This small molecule binds to this protein.
Small molecule (SMILES): Cc1cccc(O)c1

Sequence of chain 2.D:
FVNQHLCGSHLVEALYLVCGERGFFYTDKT

Sequence of chain 1.B:
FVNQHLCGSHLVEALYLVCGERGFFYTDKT

Sequence of chain 1.D:
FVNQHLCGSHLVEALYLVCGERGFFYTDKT

Sequence of chain 2.C:
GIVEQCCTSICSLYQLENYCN

Binding-site contacts:
Ligand atom C1 contacts residue CYS11 of chain 2.C at 4.1 Å (hydrophobic).
Ligand atom C4 contacts residue HIS5 of chain 1.D at 3.7 Å.
Ligand atom C6 contacts residue CYS6 of chain 2.C at 3.2 Å (hydrophobic).
Ligand atom O1 contacts residue VAL2 of chain 1.D at 4.2 Å.
Ligand atom C6 contacts residue VAL2 of chain 1.D at 4.1 Å (hydrophobic).
Ligand atom C4 contacts residue HIS10 of chain 2.D at 4.2 Å.
Ligand atom O1 contacts residue CYS6 of chain 2.C at 2.6 Å (h-bond).
Ligand atom C5 contacts residue HIS10 of chain 2.D at 4.2 Å.
Ligand atom C3 contacts residue HIS5 of chain 1.D at 3.8 Å.
Ligand atom C6 contacts residue LEU11 of chain 2.D at 3.5 Å (hydrophobic).
Ligand atom O1 contacts residue SER9 of chain 2.C at 3.9 Å.
Ligand atom C7 contacts residue LEU17 of chain 1.B at 3.5 Å (hydrophobic).
Ligand atom C5 contacts residue LEU11 of chain 2.D at 3.5 Å (hydrophobic).
Ligand atom C5 contacts residue HIS5 of chain 1.D at 4.2 Å.
Ligand atom C7 contacts residue ALA14 of chain 2.D at 3.7 Å (hydrophobic).
Ligand atom C7 contacts residue LEU16 of chain 2.C at 3.9 Å (hydrophobic).
Ligand atom C6 contacts residue CYS7 of chain 2.D at 4.0 Å (hydrophobic).
Ligand atom C7 contacts residue HIS5 of chain 1.D at 3.6 Å.
Ligand atom C1 contacts residue CYS6 of chain 2.C at 3.3 Å (hydrophobic).
Ligand atom O1 contacts residue CYS11 of chain 2.C at 3.0 Å (h-bond).
Ligand atom C5 contacts residue CYS7 of chain 2.D at 4.2 Å (hydrophobic).
Ligand atom C4 contacts residue LEU11 of chain 2.D at 3.8 Å (hydrophobic).
Ligand atom C2 contacts residue CYS11 of chain 2.C at 3.9 Å (hydrophobic).
Ligand atom C3 contacts residue LEU11 of chain 2.D at 4.1 Å (hydrophobic).
Ligand atom O1 contacts residue ILE10 of chain 2.C at 3.6 Å.
Ligand atom C1 contacts residue LEU11 of chain 2.D at 3.7 Å (hydrophobic).
Ligand atom O1 contacts residue LEU11 of chain 2.D at 4.4 Å.
Ligand atom C2 contacts residue LEU11 of chain 2.D at 4.1 Å (hydrophobic).